Sequence of chain 1.A:
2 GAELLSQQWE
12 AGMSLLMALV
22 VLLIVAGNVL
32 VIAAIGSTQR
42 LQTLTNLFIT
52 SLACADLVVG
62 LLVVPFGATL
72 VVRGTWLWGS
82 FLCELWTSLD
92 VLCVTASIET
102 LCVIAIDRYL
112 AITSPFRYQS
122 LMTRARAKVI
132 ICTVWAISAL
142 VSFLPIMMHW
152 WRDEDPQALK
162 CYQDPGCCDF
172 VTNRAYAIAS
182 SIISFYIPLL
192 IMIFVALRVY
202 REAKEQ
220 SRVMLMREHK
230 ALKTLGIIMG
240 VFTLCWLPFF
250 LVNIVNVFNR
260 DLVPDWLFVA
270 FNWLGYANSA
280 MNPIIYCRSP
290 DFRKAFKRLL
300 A

Binding-site contacts:
Ligand atom C1 contacts residue ALA180 of chain 1.A at 3.7 Å (hydrophobic).
Ligand atom C27 contacts residue TRP151 of chain 1.A at 3.9 Å (hydrophobic).
Ligand atom C35 contacts residue ARG153 of chain 1.A at 3.6 Å.
Ligand atom C9 contacts residue ALA180 of chain 1.A at 4.4 Å (hydrophobic).
Ligand atom C35 contacts residue ASN174 of chain 1.A at 3.3 Å.
Ligand atom O47 contacts residue ASN174 of chain 1.A at 3.4 Å.
Ligand atom C30 contacts residue ASN174 of chain 1.A at 4.4 Å.
Ligand atom C1 contacts residue SER181 of chain 1.A at 4.2 Å.
Ligand atom C40 contacts residue GLU155 of chain 1.A at 4.3 Å.
Ligand atom C0 contacts residue PRO146 of chain 1.A at 3.8 Å (hydrophobic).
Ligand atom C41 contacts residue ASN174 of chain 1.A at 3.9 Å.
Ligand atom C9 contacts residue TYR177 of chain 1.A at 4.3 Å (hydrophobic).
Ligand atom C60 contacts residue ASN174 of chain 1.A at 4.4 Å.
Ligand atom C21 contacts residue TRP151 of chain 1.A at 4.3 Å (hydrophobic).
Ligand atom C60 contacts residue TRP151 of chain 1.A at 3.9 Å (hydrophobic).
Ligand atom C60 contacts residue HIS150 of chain 1.A at 4.4 Å.
Ligand atom C41 contacts residue ASP154 of chain 1.A at 3.1 Å.
Ligand atom C9 contacts residue PRO146 of chain 1.A at 4.3 Å (hydrophobic).
Ligand atom N33 contacts residue ASN174 of chain 1.A at 4.0 Å.
Ligand atom C40 contacts residue ASP154 of chain 1.A at 4.4 Å.
Ligand atom C12 contacts residue ALA180 of chain 1.A at 4.1 Å (hydrophobic).
Ligand atom C41 contacts residue GLU155 of chain 1.A at 3.9 Å.
Ligand atom C24 contacts residue ALA176 of chain 1.A at 4.1 Å (hydrophobic).
Ligand atom C0 contacts residue ILE184 of chain 1.A at 4.3 Å (hydrophobic).
Ligand atom C12 contacts residue TYR177 of chain 1.A at 3.9 Å (hydrophobic).
Ligand atom C35 contacts residue TRP151 of chain 1.A at 3.9 Å (hydrophobic).
Ligand atom C1 contacts residue TYR177 of chain 1.A at 4.0 Å (hydrophobic).
Ligand atom C15 contacts residue TRP151 of chain 1.A at 4.1 Å (hydrophobic).
Ligand atom C18 contacts residue TRP151 of chain 1.A at 3.6 Å (hydrophobic).
Ligand atom C9 contacts residue TRP151 of chain 1.A at 3.7 Å (hydrophobic).
Ligand atom C27 contacts residue ASN174 of chain 1.A at 4.1 Å.
Ligand atom O63 contacts residue HIS150 of chain 1.A at 4.1 Å.
Ligand atom C12 contacts residue TRP151 of chain 1.A at 4.3 Å (hydrophobic).
Ligand atom C41 contacts residue ARG153 of chain 1.A at 4.0 Å.

The small molecule below binds the protein below.
Small molecule (SMILES): CCCCCCCCCC(=O)N(CCO)C[C@@H](O)[C@@H](O)[C@@H](O)[C@@H](O)CO